Sequence of chain 5.A:
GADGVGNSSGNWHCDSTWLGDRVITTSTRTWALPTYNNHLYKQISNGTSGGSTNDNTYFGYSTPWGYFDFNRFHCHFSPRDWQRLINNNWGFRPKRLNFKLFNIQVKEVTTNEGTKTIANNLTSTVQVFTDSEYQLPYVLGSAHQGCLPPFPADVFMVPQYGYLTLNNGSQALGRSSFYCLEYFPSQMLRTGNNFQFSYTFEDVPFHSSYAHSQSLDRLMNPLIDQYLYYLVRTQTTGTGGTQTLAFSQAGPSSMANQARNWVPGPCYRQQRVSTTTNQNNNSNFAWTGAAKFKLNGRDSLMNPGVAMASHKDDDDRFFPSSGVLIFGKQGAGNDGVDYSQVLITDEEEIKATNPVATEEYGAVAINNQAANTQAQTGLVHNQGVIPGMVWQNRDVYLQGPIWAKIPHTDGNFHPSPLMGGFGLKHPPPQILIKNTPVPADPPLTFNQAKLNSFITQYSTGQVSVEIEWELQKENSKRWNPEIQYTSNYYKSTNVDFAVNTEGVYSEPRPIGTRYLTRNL

Sequence of chain 33.A:
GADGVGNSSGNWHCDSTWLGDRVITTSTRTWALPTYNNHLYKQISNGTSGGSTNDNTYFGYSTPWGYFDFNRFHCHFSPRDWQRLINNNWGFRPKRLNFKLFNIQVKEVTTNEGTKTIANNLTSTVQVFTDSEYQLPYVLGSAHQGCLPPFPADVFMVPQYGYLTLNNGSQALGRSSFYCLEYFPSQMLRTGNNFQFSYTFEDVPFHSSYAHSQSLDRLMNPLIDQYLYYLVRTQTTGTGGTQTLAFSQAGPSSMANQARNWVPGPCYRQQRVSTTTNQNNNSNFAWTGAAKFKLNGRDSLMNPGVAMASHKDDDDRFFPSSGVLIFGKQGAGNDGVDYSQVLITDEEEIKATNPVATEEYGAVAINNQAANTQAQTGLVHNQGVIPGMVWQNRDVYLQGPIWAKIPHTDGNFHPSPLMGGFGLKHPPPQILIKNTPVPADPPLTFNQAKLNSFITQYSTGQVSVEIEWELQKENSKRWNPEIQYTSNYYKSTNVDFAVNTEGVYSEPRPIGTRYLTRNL

Binding-site contacts:
Ligand atom N7 contacts residue SER632 of chain 5.A at 4.1 Å.
Ligand atom N6 contacts residue VAL420 of chain 5.A at 4.0 Å.
Ligand atom N6 contacts residue PHE638 of chain 5.A at 3.9 Å.
Ligand atom C6 contacts residue GLY639 of chain 5.A at 3.8 Å.
Ligand atom N1 contacts residue PRO631 of chain 5.A at 3.5 Å (h-bond).
Ligand atom N6 contacts residue GLY639 of chain 5.A at 3.6 Å (h-bond).
Ligand atom N7 contacts residue PRO421 of chain 5.A at 4.2 Å.
Ligand atom C1' contacts residue HIS630 of chain 5.A at 4.0 Å.
Ligand atom C8 contacts residue HIS630 of chain 5.A at 3.3 Å.
Ligand atom N9 contacts residue PRO421 of chain 5.A at 4.4 Å.
Ligand atom N3 contacts residue GLY639 of chain 5.A at 4.3 Å.
Ligand atom C5 contacts residue PRO421 of chain 5.A at 4.1 Å (hydrophobic).
Ligand atom C6 contacts residue PRO631 of chain 5.A at 3.9 Å (hydrophobic).
Ligand atom C2' contacts residue HIS630 of chain 5.A at 3.2 Å.
Ligand atom N9 contacts residue HIS630 of chain 5.A at 4.2 Å.
Ligand atom N1 contacts residue VAL420 of chain 5.A at 3.7 Å.
Ligand atom C3' contacts residue HIS630 of chain 5.A at 4.4 Å.
Ligand atom C2 contacts residue PRO631 of chain 5.A at 3.3 Å (hydrophobic).
Ligand atom C2 contacts residue VAL420 of chain 5.A at 4.3 Å (hydrophobic).
Ligand atom C5 contacts residue PRO631 of chain 5.A at 4.2 Å (hydrophobic).
Ligand atom C8 contacts residue PRO421 of chain 5.A at 4.3 Å (hydrophobic).
Ligand atom O2P contacts residue ASP626 of chain 33.A at 4.2 Å.
Ligand atom N6 contacts residue GLY637 of chain 5.A at 3.7 Å.
Ligand atom N3 contacts residue PRO631 of chain 5.A at 3.6 Å.
Ligand atom N6 contacts residue SER632 of chain 5.A at 3.3 Å (h-bond).
Ligand atom N1 contacts residue PHE638 of chain 5.A at 4.3 Å.
Ligand atom C2 contacts residue GLY639 of chain 5.A at 3.1 Å.
Ligand atom C6 contacts residue PRO421 of chain 5.A at 4.1 Å (hydrophobic).
Ligand atom C2 contacts residue PRO421 of chain 5.A at 4.5 Å (hydrophobic).
Ligand atom C1' contacts residue PRO631 of chain 5.A at 4.3 Å (hydrophobic).
Ligand atom C4 contacts residue PRO421 of chain 5.A at 4.3 Å (hydrophobic).
Ligand atom O1P contacts residue LYS641 of chain 33.A at 4.0 Å.
Ligand atom N1 contacts residue PRO421 of chain 5.A at 4.3 Å.
Ligand atom N7 contacts residue ASN609 of chain 5.A at 3.8 Å.
Ligand atom C5 contacts residue SER632 of chain 5.A at 4.1 Å.
Ligand atom C6 contacts residue SER632 of chain 5.A at 3.9 Å.
Ligand atom N1 contacts residue GLY639 of chain 5.A at 3.1 Å (h-bond).
Ligand atom N7 contacts residue HIS630 of chain 5.A at 4.1 Å.
Ligand atom C6 contacts residue VAL420 of chain 5.A at 4.0 Å (hydrophobic).
Ligand atom C4 contacts residue PRO631 of chain 5.A at 4.0 Å (hydrophobic).

A protein and the small-molecule ligand that binds it are described below.
Small molecule (SMILES): Nc1ncnc2c1ncn2[C@H]1C[C@H](O)[C@@H](COP(=O)(O)O)O1